Sequence of chain 1.C:
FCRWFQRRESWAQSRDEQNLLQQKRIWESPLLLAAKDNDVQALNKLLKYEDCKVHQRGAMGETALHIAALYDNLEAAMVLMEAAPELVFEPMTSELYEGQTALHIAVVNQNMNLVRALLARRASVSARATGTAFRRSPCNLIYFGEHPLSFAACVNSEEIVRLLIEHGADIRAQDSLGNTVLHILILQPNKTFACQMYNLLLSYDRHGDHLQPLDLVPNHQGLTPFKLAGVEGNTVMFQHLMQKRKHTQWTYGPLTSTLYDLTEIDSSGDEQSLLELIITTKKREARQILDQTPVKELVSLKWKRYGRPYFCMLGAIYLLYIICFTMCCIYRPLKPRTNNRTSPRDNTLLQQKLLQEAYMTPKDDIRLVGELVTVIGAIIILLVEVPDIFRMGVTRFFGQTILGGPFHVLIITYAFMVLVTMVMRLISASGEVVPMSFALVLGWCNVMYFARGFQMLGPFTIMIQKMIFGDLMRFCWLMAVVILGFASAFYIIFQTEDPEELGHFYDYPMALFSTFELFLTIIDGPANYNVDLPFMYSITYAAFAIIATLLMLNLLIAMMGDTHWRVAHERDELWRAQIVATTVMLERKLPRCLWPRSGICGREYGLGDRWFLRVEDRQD

Binding-site contacts:
Ligand atom C13 contacts residue GLY579 of chain 1.C at 4.3 Å.
Ligand atom C12 contacts residue TRP583 of chain 1.D at 4.4 Å (hydrophobic).
Ligand atom C23 contacts residue TRP583 of chain 1.A at 4.1 Å (hydrophobic).
Ligand atom C21 contacts residue GLY579 of chain 1.D at 4.1 Å.
Ligand atom C14 contacts residue GLY579 of chain 1.D at 4.4 Å.
Ligand atom C17 contacts residue GLY579 of chain 1.B at 3.6 Å.
Ligand atom C16 contacts residue GLY579 of chain 1.B at 4.0 Å.
Ligand atom C12 contacts residue TRP583 of chain 1.C at 4.0 Å (hydrophobic).
Ligand atom C18 contacts residue GLY579 of chain 1.B at 4.3 Å.
Ligand atom C20 contacts residue GLY579 of chain 1.D at 4.0 Å.
Ligand atom N03 contacts residue TRP583 of chain 1.B at 4.4 Å.
Ligand atom C22 contacts residue TRP583 of chain 1.A at 4.1 Å (hydrophobic).
Ligand atom C09 contacts residue TRP583 of chain 1.B at 4.0 Å (hydrophobic).
Ligand atom C22 contacts residue GLY579 of chain 1.A at 4.2 Å.
Ligand atom C20 contacts residue ILE575 of chain 1.D at 4.2 Å (hydrophobic).
Ligand atom C13 contacts residue TRP583 of chain 1.C at 4.4 Å (hydrophobic).
Ligand atom C08 contacts residue TRP583 of chain 1.C at 4.0 Å (hydrophobic).
Ligand atom C23 contacts residue TRP583 of chain 1.B at 4.5 Å (hydrophobic).

Sequence of chain 1.B:
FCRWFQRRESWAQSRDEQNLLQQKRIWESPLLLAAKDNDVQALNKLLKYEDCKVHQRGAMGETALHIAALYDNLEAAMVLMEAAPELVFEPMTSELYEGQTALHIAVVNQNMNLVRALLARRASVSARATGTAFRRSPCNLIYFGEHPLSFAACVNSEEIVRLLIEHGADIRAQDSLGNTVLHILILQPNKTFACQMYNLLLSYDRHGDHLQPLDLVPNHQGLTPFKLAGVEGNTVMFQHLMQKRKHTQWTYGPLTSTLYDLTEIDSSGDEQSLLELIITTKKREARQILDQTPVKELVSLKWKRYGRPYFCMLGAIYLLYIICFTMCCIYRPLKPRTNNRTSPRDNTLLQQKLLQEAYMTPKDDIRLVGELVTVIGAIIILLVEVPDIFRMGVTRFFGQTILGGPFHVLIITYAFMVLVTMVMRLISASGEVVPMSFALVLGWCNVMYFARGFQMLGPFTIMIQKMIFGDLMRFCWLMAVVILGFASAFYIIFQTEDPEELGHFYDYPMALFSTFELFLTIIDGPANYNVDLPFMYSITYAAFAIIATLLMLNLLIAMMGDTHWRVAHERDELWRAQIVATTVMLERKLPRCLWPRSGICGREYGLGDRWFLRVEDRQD

The small molecule below binds the protein below.
Small molecule (SMILES): Cc1cccc([C@H]2C=C[C@@H](N3CCN(Cc4ccc(=O)[nH]c4)CC3)CC2)c1

Sequence of chain 1.D:
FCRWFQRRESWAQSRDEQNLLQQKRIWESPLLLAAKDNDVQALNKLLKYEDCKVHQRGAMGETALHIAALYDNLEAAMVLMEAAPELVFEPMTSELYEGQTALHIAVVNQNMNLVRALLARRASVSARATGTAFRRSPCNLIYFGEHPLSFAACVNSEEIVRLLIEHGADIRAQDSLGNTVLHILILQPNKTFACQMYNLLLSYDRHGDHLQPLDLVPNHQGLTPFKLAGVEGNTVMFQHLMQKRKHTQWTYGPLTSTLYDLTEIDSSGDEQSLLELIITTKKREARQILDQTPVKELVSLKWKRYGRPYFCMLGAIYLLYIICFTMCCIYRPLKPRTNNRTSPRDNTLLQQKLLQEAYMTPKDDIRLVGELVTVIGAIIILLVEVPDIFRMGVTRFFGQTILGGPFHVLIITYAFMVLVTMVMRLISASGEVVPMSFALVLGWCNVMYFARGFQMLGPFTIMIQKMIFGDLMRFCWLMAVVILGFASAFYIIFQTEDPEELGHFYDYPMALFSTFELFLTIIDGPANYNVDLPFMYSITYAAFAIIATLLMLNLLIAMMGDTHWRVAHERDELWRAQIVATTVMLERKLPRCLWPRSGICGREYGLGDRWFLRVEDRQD

Sequence of chain 1.A:
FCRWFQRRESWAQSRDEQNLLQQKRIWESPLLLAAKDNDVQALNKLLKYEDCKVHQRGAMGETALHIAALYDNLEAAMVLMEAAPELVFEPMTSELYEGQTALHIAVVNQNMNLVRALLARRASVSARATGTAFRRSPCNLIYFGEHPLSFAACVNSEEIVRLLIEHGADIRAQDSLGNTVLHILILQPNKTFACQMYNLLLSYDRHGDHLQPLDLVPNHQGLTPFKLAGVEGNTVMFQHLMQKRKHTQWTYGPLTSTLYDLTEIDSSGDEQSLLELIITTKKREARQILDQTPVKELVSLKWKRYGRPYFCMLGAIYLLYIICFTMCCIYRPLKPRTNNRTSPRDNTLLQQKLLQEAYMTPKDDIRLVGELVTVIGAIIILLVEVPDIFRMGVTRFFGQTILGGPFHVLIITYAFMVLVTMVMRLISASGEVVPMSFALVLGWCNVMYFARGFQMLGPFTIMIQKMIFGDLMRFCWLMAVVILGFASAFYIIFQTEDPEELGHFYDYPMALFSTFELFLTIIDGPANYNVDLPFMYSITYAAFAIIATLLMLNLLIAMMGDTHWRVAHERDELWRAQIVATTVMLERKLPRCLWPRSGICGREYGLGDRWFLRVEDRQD